Binding-site contacts:
Ligand atom O3B contacts residue MN1 of chain 1.J at 1.6 Å.
Ligand atom CA contacts residue PHE286 of chain 1.B at 3.6 Å (hydrophobic).
Ligand atom O2G contacts residue ILE283 of chain 1.B at 3.0 Å (h-bond).
Ligand atom O2' contacts residue ASN398 of chain 1.A at 3.7 Å.
Ligand atom CA2 contacts residue PHE286 of chain 1.B at 3.7 Å (hydrophobic).
Ligand atom PB contacts residue MN1 of chain 1.J at 2.5 Å.
Ligand atom OA contacts residue ASN398 of chain 1.A at 3.2 Å (h-bond).
Ligand atom O3B contacts residue ASP326 of chain 1.B at 2.5 Å (salt-bridge).
Ligand atom O3' contacts residue PHE286 of chain 1.B at 3.6 Å.
Ligand atom PA contacts residue ASP326 of chain 1.B at 3.7 Å.
Ligand atom PG contacts residue ARG370 of chain 1.B at 3.5 Å.
Ligand atom O2B contacts residue THR287 of chain 1.B at 3.1 Å.
Ligand atom O3G contacts residue MN1 of chain 1.J at 2.6 Å.
Ligand atom CA2 contacts residue TRP393 of chain 1.A at 3.2 Å (hydrophobic).
Ligand atom O6 contacts residue LYS322 of chain 1.A at 3.3 Å.
Ligand atom PA contacts residue MN1 of chain 1.K at 3.3 Å.
Ligand atom C6 contacts residue LYS322 of chain 1.A at 3.6 Å.
Ligand atom O3B contacts residue ASP282 of chain 1.B at 3.6 Å.
Ligand atom PB contacts residue ASP326 of chain 1.B at 3.7 Å.
Ligand atom CA1 contacts residue PHE286 of chain 1.B at 3.7 Å (hydrophobic).
Ligand atom N3 contacts residue TRP393 of chain 1.A at 3.7 Å.
Ligand atom O3G contacts residue ASP282 of chain 1.B at 3.3 Å (salt-bridge).
Ligand atom N2 contacts residue VAL392 of chain 1.A at 2.1 Å (h-bond).
Ligand atom O3G contacts residue MN1 of chain 1.K at 3.7 Å.
Ligand atom O2A contacts residue ASP326 of chain 1.B at 2.7 Å (salt-bridge).
Ligand atom PG contacts residue MN1 of chain 1.J at 2.6 Å.
Ligand atom O3B contacts residue ILE283 of chain 1.B at 3.7 Å.
Ligand atom CA3 contacts residue TRP393 of chain 1.A at 3.5 Å (hydrophobic).
Ligand atom O2G contacts residue ARG370 of chain 1.B at 2.6 Å (salt-bridge).
Ligand atom O2G contacts residue MN1 of chain 1.J at 2.5 Å.
Ligand atom O2B contacts residue MN1 of chain 1.J at 3.7 Å.
Ligand atom N1 contacts residue LYS322 of chain 1.A at 2.8 Å (salt-bridge).
Ligand atom O3G contacts residue ARG370 of chain 1.B at 3.2 Å (salt-bridge).
Ligand atom O2G contacts residue ASP282 of chain 1.B at 3.5 Å (salt-bridge).
Ligand atom O1A contacts residue MN1 of chain 1.J at 3.5 Å.
Ligand atom O4' contacts residue ASP326 of chain 1.B at 3.6 Å (salt-bridge).
Ligand atom C2 contacts residue VAL392 of chain 1.A at 3.3 Å (hydrophobic).
Ligand atom C2' contacts residue ASN398 of chain 1.A at 3.7 Å.
Ligand atom O2A contacts residue MN1 of chain 1.K at 1.9 Å.
Ligand atom O1B contacts residue MN1 of chain 1.J at 2.6 Å.

Sequence of chain 1.A:
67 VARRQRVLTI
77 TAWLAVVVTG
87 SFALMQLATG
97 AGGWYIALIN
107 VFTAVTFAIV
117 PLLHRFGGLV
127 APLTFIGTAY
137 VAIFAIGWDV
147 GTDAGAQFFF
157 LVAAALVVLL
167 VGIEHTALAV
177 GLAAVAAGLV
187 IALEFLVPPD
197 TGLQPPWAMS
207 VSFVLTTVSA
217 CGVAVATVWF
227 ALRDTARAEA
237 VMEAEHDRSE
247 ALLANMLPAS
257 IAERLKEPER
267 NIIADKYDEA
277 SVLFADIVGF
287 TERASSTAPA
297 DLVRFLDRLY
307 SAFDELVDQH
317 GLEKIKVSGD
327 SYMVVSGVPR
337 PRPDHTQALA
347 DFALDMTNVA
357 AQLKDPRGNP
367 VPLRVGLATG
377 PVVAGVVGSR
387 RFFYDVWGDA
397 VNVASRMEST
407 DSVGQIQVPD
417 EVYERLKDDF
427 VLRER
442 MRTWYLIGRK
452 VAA

Sequence of chain 1.B:
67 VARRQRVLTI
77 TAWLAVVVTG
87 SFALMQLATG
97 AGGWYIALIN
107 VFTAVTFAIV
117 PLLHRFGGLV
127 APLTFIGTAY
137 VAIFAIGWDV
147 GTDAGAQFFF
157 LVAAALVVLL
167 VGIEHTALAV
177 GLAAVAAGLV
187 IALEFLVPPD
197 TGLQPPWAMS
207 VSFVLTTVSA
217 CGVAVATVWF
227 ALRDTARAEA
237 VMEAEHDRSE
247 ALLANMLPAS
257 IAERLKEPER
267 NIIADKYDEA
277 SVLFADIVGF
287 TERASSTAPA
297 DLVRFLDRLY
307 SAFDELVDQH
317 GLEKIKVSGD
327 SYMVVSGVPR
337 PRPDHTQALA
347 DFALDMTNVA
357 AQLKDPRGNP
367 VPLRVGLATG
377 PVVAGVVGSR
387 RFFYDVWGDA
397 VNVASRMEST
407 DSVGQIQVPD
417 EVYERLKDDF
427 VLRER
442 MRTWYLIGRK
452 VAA

A small-molecule ligand and the protein it binds are described below.
Small molecule (SMILES): CNc1ccccc1C(=O)O[C@H]1[C@@H](O)[C@H](n2cnc3c(=O)[nH]c(N)nc32)O[C@@H]1CO[P](=O)(O)O[P](=O)(O)OP(=O)(O)O